Binding-site contacts:
Ligand atom N5 contacts residue GLU81 of chain 1.A at 3.0 Å (salt-bridge).
Ligand atom C3 contacts residue LYS33 of chain 1.A at 4.2 Å.
Ligand atom C7 contacts residue LEU83 of chain 1.A at 2.9 Å (hydrophobic).
Ligand atom C4 contacts residue LEU134 of chain 1.A at 3.5 Å (hydrophobic).
Ligand atom N10 contacts residue LEU134 of chain 1.A at 4.3 Å.
Ligand atom C9 contacts residue ILE10 of chain 1.A at 4.0 Å (hydrophobic).
Ligand atom N1 contacts residue ASP145 of chain 1.A at 3.8 Å.
Ligand atom C11 contacts residue LEU134 of chain 1.A at 3.6 Å (hydrophobic).
Ligand atom C2 contacts residue LYS33 of chain 1.A at 3.0 Å.
Ligand atom C3 contacts residue ALA31 of chain 1.A at 3.2 Å (hydrophobic).
Ligand atom C4 contacts residue PHE82 of chain 1.A at 4.1 Å (hydrophobic).
Ligand atom C4 contacts residue LEU83 of chain 1.A at 4.3 Å (hydrophobic).
Ligand atom C8 contacts residue LEU83 of chain 1.A at 3.7 Å (hydrophobic).
Ligand atom C3 contacts residue LEU134 of chain 1.A at 3.6 Å (hydrophobic).
Ligand atom C7 contacts residue LEU134 of chain 1.A at 4.2 Å (hydrophobic).
Ligand atom C2 contacts residue LEU134 of chain 1.A at 4.2 Å (hydrophobic).
Ligand atom N5 contacts residue ALA31 of chain 1.A at 3.5 Å.
Ligand atom C3 contacts residue PHE80 of chain 1.A at 4.3 Å (hydrophobic).
Ligand atom N5 contacts residue LEU134 of chain 1.A at 3.6 Å.
Ligand atom N6 contacts residue GLU81 of chain 1.A at 4.3 Å.
Ligand atom C8 contacts residue ILE10 of chain 1.A at 3.7 Å (hydrophobic).
Ligand atom C7 contacts residue PHE82 of chain 1.A at 4.0 Å (hydrophobic).
Ligand atom C4 contacts residue VAL64 of chain 1.A at 3.9 Å (hydrophobic).
Ligand atom C2 contacts residue ALA31 of chain 1.A at 3.7 Å (hydrophobic).
Ligand atom N6 contacts residue LEU83 of chain 1.A at 3.8 Å.
Ligand atom N6 contacts residue ALA31 of chain 1.A at 3.7 Å.
Ligand atom C4 contacts residue PHE80 of chain 1.A at 4.0 Å (hydrophobic).
Ligand atom C2 contacts residue PHE80 of chain 1.A at 3.9 Å (hydrophobic).
Ligand atom N6 contacts residue LEU134 of chain 1.A at 3.6 Å.
Ligand atom C3 contacts residue GLU81 of chain 1.A at 4.1 Å.
Ligand atom N5 contacts residue LEU83 of chain 1.A at 3.2 Å (h-bond).
Ligand atom C7 contacts residue ILE10 of chain 1.A at 4.1 Å (hydrophobic).
Ligand atom N1 contacts residue PHE80 of chain 1.A at 3.2 Å.
Ligand atom C11 contacts residue ALA31 of chain 1.A at 3.6 Å (hydrophobic).
Ligand atom N5 contacts residue PHE82 of chain 1.A at 3.4 Å.
Ligand atom N10 contacts residue VAL18 of chain 1.A at 3.9 Å.
Ligand atom C4 contacts residue ALA31 of chain 1.A at 3.1 Å (hydrophobic).
Ligand atom N10 contacts residue LYS33 of chain 1.A at 4.3 Å.
Ligand atom C4 contacts residue GLU81 of chain 1.A at 2.8 Å.
Ligand atom N1 contacts residue LYS33 of chain 1.A at 2.3 Å (salt-bridge).

This protein binds this small molecule.
Small molecule (SMILES): N#Cc1cnn2cccnc12

Sequence of chain 1.A:
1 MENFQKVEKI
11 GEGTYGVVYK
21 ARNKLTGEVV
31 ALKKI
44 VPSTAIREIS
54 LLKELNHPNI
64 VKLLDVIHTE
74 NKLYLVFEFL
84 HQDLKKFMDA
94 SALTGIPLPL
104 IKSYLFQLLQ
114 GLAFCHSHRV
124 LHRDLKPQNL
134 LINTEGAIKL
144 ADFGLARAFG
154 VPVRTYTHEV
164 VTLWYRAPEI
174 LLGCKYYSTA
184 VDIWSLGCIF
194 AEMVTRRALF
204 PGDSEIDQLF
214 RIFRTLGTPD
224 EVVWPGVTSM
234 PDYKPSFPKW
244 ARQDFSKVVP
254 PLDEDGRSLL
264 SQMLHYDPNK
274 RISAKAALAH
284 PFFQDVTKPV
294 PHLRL